Binding-site contacts:
Ligand atom O contacts residue GLY362 of chain 1.B at 2.6 Å (h-bond).
Ligand atom CB contacts residue MET314 of chain 1.B at 3.8 Å (hydrophobic).
Ligand atom CG contacts residue MET314 of chain 1.B at 4.0 Å (hydrophobic).
Ligand atom OD1 contacts residue SER279 of chain 1.B at 3.5 Å.
Ligand atom N contacts residue VAL358 of chain 1.B at 3.5 Å (h-bond).
Ligand atom C contacts residue ASP398 of chain 1.B at 4.0 Å.
Ligand atom OXT contacts residue THR355 of chain 1.B at 3.5 Å.
Ligand atom OD1 contacts residue THR402 of chain 1.B at 3.6 Å.
Ligand atom CB contacts residue ASN405 of chain 1.B at 3.1 Å.
Ligand atom C contacts residue ARG401 of chain 1.B at 3.1 Å.
Ligand atom OD2 contacts residue THR402 of chain 1.B at 3.8 Å.
Ligand atom O contacts residue GLY360 of chain 1.B at 3.6 Å.
Ligand atom O contacts residue ASP398 of chain 1.B at 4.0 Å.
Ligand atom CG contacts residue THR402 of chain 1.B at 3.9 Å.
Ligand atom O contacts residue VAL358 of chain 1.B at 4.0 Å.
Ligand atom C contacts residue GLY362 of chain 1.B at 3.4 Å.
Ligand atom N contacts residue ARG278 of chain 1.B at 3.3 Å (salt-bridge).
Ligand atom OD2 contacts residue SER280 of chain 1.B at 2.4 Å (h-bond).
Ligand atom OD1 contacts residue SER280 of chain 1.B at 3.0 Å (h-bond).
Ligand atom CG contacts residue SER280 of chain 1.B at 3.4 Å.
Ligand atom OD1 contacts residue ARG278 of chain 1.B at 3.5 Å (salt-bridge).
Ligand atom O contacts residue ARG401 of chain 1.B at 2.7 Å (salt-bridge).
Ligand atom C contacts residue THR317 of chain 1.B at 3.5 Å.
Ligand atom CB contacts residue THR317 of chain 1.B at 3.9 Å.
Ligand atom N contacts residue THR402 of chain 1.B at 3.2 Å (h-bond).
Ligand atom CG contacts residue ASN405 of chain 1.B at 3.4 Å.
Ligand atom CA contacts residue ALA356 of chain 1.B at 3.6 Å (hydrophobic).
Ligand atom O contacts residue ALA361 of chain 1.B at 3.1 Å (h-bond).
Ligand atom OD1 contacts residue VAL358 of chain 1.B at 3.9 Å.
Ligand atom OD1 contacts residue GLY357 of chain 1.B at 3.5 Å.
Ligand atom CG contacts residue GLY357 of chain 1.B at 4.0 Å.
Ligand atom OD2 contacts residue MET314 of chain 1.B at 3.8 Å.
Ligand atom CA contacts residue VAL358 of chain 1.B at 3.5 Å (hydrophobic).
Ligand atom N contacts residue ASP398 of chain 1.B at 3.0 Å (salt-bridge).
Ligand atom OXT contacts residue THR317 of chain 1.B at 2.3 Å (h-bond).
Ligand atom OXT contacts residue ARG401 of chain 1.B at 3.0 Å (salt-bridge).
Ligand atom CB contacts residue ALA356 of chain 1.B at 3.7 Å (hydrophobic).
Ligand atom OD2 contacts residue ASN405 of chain 1.B at 3.0 Å (h-bond).
Ligand atom OXT contacts residue GLY362 of chain 1.B at 3.6 Å (h-bond).
Ligand atom C contacts residue THR355 of chain 1.B at 3.7 Å.

Sequence of chain 1.B:
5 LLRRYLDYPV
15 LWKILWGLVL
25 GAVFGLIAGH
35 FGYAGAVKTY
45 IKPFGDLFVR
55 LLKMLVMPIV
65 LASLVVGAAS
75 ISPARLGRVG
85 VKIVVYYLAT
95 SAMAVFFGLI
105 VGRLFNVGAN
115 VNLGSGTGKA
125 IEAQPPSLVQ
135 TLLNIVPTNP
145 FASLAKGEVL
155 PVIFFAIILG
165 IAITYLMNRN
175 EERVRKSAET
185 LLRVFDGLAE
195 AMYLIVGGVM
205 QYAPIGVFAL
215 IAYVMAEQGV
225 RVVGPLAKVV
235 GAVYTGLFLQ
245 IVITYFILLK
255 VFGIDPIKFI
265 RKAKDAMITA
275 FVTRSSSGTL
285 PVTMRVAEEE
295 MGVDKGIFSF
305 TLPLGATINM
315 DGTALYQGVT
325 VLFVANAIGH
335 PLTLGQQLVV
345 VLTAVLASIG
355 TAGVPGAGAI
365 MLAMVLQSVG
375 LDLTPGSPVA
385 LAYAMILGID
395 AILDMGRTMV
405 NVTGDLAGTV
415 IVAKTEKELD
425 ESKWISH

A small-molecule ligand and the protein it binds are described below.
Small molecule (SMILES): N[C@@H](CC(=O)O)C(=O)O